Binding-site contacts:
Ligand atom C1 contacts residue ASN234 of chain 1.A at 1.4 Å.
Ligand atom C2 contacts residue ASN234 of chain 1.A at 2.5 Å.
Ligand atom N2 contacts residue ASN234 of chain 1.A at 2.9 Å (h-bond).
Ligand atom C5 contacts residue ASN234 of chain 1.A at 3.7 Å.
Ligand atom O5 contacts residue ASN234 of chain 1.A at 2.4 Å (h-bond).
Ligand atom C3 contacts residue ASN234 of chain 1.A at 3.8 Å.
Ligand atom C4 contacts residue ASN234 of chain 1.A at 4.2 Å.
Ligand atom C7 contacts residue ASN234 of chain 1.A at 4.0 Å.

A small-molecule ligand and the protein it binds are described below.
Small molecule (SMILES): CC(=O)N[C@@H]1[C@@H](O)[C@H](O)[C@@H](CO)O[C@H]1O

Sequence of chain 1.A:
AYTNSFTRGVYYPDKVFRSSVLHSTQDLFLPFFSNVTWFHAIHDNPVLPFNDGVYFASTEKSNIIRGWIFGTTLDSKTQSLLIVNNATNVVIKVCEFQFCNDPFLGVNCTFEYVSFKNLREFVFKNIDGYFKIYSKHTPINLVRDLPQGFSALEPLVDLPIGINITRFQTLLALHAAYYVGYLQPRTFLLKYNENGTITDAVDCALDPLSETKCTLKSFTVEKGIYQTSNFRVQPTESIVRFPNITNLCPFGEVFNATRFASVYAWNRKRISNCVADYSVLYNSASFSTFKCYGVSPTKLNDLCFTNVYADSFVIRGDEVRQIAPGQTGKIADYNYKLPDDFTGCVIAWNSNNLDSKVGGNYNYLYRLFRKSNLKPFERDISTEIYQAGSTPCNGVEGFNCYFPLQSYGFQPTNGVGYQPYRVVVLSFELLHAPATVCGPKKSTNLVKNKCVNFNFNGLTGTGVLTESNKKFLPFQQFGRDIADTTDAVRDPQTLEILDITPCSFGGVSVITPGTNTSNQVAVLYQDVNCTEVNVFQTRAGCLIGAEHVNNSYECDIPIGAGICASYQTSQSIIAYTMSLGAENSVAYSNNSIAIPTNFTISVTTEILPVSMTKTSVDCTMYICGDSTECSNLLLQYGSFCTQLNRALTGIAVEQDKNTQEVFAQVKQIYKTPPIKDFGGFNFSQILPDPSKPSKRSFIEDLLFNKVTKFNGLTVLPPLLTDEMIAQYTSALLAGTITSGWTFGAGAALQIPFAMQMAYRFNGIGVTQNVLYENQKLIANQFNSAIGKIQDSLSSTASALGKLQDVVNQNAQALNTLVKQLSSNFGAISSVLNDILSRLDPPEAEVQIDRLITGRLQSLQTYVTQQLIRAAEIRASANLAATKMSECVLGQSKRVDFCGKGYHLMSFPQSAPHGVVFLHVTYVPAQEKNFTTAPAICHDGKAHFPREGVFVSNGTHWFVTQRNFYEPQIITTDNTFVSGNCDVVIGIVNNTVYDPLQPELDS